Sequence of chain 17.C:
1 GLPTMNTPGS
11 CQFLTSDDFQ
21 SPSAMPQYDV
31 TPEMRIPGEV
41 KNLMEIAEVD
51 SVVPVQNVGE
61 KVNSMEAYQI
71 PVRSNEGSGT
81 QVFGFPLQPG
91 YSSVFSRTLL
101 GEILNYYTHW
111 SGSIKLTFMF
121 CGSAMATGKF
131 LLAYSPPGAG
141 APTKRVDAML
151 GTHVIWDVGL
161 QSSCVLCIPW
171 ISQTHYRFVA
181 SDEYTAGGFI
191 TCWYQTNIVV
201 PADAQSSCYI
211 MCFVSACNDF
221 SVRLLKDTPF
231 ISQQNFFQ

Binding-site contacts:
Ligand atom O2 contacts residue TYR157 of chain 25.A at 3.4 Å.
Ligand atom C3 contacts residue ASP155 of chain 25.A at 3.0 Å.
Ligand atom C6 contacts residue SER156 of chain 25.A at 3.4 Å.
Ligand atom C3 contacts residue SER156 of chain 25.A at 3.2 Å.
Ligand atom O4 contacts residue PHE76 of chain 17.A at 2.2 Å.
Ligand atom C21 contacts residue GLN160 of chain 25.A at 3.6 Å.
Ligand atom S1 contacts residue GLN234 of chain 17.C at 2.2 Å (h-bond).
Ligand atom O1 contacts residue GLN234 of chain 17.C at 2.6 Å (h-bond).
Ligand atom C12 contacts residue GLN234 of chain 17.C at 2.8 Å.
Ligand atom C4 contacts residue TYR157 of chain 25.A at 3.5 Å (hydrophobic).
Ligand atom C6 contacts residue TYR157 of chain 25.A at 2.6 Å (hydrophobic).
Ligand atom C13 contacts residue PHE76 of chain 17.A at 2.9 Å (hydrophobic).
Ligand atom C20 contacts residue PHE76 of chain 17.A at 3.2 Å (hydrophobic).
Ligand atom C21 contacts residue ARG234 of chain 17.A at 3.5 Å.
Ligand atom C2 contacts residue SER156 of chain 25.A at 3.6 Å.
Ligand atom C8 contacts residue ASP155 of chain 25.A at 3.7 Å.
Ligand atom O6 contacts residue GLN160 of chain 25.A at 2.9 Å.
Ligand atom C8 contacts residue GLN234 of chain 17.C at 2.9 Å.
Ligand atom O2 contacts residue GLN234 of chain 17.C at 2.5 Å (h-bond).
Ligand atom C14 contacts residue PHE76 of chain 17.A at 3.3 Å (hydrophobic).
Ligand atom C7 contacts residue GLN234 of chain 17.C at 2.2 Å.
Ligand atom C13 contacts residue PHE236 of chain 17.C at 3.4 Å (hydrophobic).
Ligand atom O5 contacts residue ARG219 of chain 25.A at 3.5 Å (salt-bridge).
Ligand atom O6 contacts residue ARG234 of chain 17.A at 3.4 Å (salt-bridge).
Ligand atom C2 contacts residue GLN160 of chain 25.A at 3.5 Å.
Ligand atom C4 contacts residue SER156 of chain 25.A at 3.0 Å.
Ligand atom C5 contacts residue ASP155 of chain 25.A at 2.5 Å.
Ligand atom N1 contacts residue ASP155 of chain 25.A at 2.5 Å (salt-bridge).
Ligand atom C6 contacts residue GLN160 of chain 25.A at 2.9 Å.
Ligand atom C1 contacts residue TYR157 of chain 25.A at 3.5 Å (hydrophobic).
Ligand atom C5 contacts residue SER156 of chain 25.A at 2.9 Å.
Ligand atom O2 contacts residue GLN233 of chain 17.C at 2.9 Å (h-bond).
Ligand atom O4 contacts residue PHE236 of chain 17.C at 2.6 Å.
Ligand atom C4 contacts residue ASP155 of chain 25.A at 1.9 Å.
Ligand atom O5 contacts residue ARG234 of chain 17.A at 2.7 Å (salt-bridge).
Ligand atom N1 contacts residue SER156 of chain 25.A at 2.9 Å.
Ligand atom O1 contacts residue GLN233 of chain 17.C at 3.6 Å.
Ligand atom N1 contacts residue TYR157 of chain 25.A at 2.5 Å (h-bond).
Ligand atom C1 contacts residue GLN160 of chain 25.A at 2.6 Å.
Ligand atom C5 contacts residue TYR157 of chain 25.A at 2.8 Å (hydrophobic).

Sequence of chain 17.A:
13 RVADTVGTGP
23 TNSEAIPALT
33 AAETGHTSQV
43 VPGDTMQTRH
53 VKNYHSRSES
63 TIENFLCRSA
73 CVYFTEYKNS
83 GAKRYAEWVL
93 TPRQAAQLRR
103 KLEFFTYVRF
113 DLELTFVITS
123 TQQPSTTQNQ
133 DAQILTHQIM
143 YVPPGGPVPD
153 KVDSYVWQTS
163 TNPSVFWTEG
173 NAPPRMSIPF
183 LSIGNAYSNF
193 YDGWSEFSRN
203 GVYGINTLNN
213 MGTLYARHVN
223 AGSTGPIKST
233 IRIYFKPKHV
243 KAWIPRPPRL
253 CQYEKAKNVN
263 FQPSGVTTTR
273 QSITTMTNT

Sequence of chain 25.A:
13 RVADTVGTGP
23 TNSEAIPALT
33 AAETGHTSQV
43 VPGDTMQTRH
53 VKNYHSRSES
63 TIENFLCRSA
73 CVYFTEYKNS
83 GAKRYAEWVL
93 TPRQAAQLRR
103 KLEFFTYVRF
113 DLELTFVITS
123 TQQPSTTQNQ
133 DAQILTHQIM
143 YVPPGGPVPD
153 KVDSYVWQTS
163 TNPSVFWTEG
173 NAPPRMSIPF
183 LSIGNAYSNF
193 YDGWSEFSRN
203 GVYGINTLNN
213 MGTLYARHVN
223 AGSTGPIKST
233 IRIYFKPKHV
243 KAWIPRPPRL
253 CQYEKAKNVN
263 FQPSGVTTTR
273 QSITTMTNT

This protein binds this small molecule.
Small molecule (SMILES): O=C(O)c1ccc(NS(=O)(=O)c2ccc(N3C(=O)c4ccccc4C3=O)cc2)cc1